Sequence of chain 1.A:
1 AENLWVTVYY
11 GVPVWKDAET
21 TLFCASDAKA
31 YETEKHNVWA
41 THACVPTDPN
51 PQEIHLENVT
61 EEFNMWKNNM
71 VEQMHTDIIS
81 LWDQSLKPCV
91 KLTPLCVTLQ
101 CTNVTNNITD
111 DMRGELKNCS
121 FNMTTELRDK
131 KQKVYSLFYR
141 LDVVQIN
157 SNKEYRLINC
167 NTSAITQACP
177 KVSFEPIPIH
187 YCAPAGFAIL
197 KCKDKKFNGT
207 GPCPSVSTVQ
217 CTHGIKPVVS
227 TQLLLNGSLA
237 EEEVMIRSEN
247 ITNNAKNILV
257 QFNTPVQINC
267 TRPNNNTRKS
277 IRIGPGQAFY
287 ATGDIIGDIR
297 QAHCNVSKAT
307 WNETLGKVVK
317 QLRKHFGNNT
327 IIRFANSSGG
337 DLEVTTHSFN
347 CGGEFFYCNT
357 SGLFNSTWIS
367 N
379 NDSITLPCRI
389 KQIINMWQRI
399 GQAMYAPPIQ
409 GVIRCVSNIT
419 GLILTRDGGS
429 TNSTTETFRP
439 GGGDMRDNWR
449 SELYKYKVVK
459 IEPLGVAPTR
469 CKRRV

A protein and the small-molecule ligand that binds it are described below.
Small molecule (SMILES): CC(=O)N[C@H]1[C@H](O[C@H]2[C@H](O)[C@@H](NC(C)=O)CO[C@@H]2CO)O[C@H](CO)[C@@H](O)[C@@H]1O

Binding-site contacts:
Ligand atom O5 contacts residue ASN265 of chain 1.A at 2.3 Å (h-bond).
Ligand atom O7 contacts residue SER381 of chain 1.A at 3.7 Å.
Ligand atom C4 contacts residue ASN265 of chain 1.A at 4.2 Å.
Ligand atom O6 contacts residue VAL414 of chain 1.A at 4.0 Å.
Ligand atom C1 contacts residue ASN265 of chain 1.A at 1.4 Å.
Ligand atom C8 contacts residue SER381 of chain 1.A at 3.4 Å.
Ligand atom C5 contacts residue GLN263 of chain 1.A at 4.4 Å.
Ligand atom C8 contacts residue VAL302 of chain 1.A at 4.1 Å (hydrophobic).
Ligand atom C7 contacts residue ASN301 of chain 1.A at 4.5 Å.
Ligand atom N2 contacts residue ASN265 of chain 1.A at 2.9 Å (h-bond).
Ligand atom C8 contacts residue GLN263 of chain 1.A at 4.4 Å.
Ligand atom O5 contacts residue VAL414 of chain 1.A at 4.3 Å.
Ligand atom C7 contacts residue ASN265 of chain 1.A at 3.1 Å.
Ligand atom C8 contacts residue ASN265 of chain 1.A at 4.3 Å.
Ligand atom C8 contacts residue SER303 of chain 1.A at 3.4 Å.
Ligand atom C3 contacts residue ASN265 of chain 1.A at 3.8 Å.
Ligand atom O7 contacts residue ASN265 of chain 1.A at 2.9 Å (h-bond).
Ligand atom O6 contacts residue ASN265 of chain 1.A at 4.5 Å.
Ligand atom C7 contacts residue SER381 of chain 1.A at 3.9 Å.
Ligand atom C1 contacts residue GLN263 of chain 1.A at 4.2 Å.
Ligand atom C8 contacts residue ASN301 of chain 1.A at 4.2 Å.
Ligand atom C5 contacts residue ASN265 of chain 1.A at 3.6 Å.
Ligand atom N2 contacts residue GLN263 of chain 1.A at 4.3 Å.
Ligand atom C2 contacts residue ASN265 of chain 1.A at 2.5 Å.
Ligand atom O6 contacts residue ARG412 of chain 1.A at 4.1 Å.
Ligand atom O7 contacts residue ASN301 of chain 1.A at 3.9 Å.